Sequence of chain 1.A:
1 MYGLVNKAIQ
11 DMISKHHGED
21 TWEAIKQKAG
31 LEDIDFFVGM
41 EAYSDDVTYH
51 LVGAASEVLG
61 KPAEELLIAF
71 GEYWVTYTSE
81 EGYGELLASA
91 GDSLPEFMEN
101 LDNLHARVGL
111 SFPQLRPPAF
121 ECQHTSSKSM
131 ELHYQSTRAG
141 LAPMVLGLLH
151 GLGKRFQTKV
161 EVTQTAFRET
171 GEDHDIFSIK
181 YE

This small molecule binds to this protein.
Small molecule (SMILES): O=C(O)CCCCN(CCc1ccccc1OCc1ccc(-c2ccc(Oc3ccccc3)cc2)cc1)Cc1ccc(C(=O)O)cc1

Binding-site contacts:
Ligand atom CBJ contacts residue SER136 of chain 1.A at 3.2 Å.
Ligand atom CAK contacts residue PHE112 of chain 1.A at 3.2 Å (hydrophobic).
Ligand atom OBH contacts residue TRP74 of chain 1.A at 3.2 Å (h-bond).
Ligand atom CBN contacts residue SER111 of chain 1.A at 3.0 Å.
Ligand atom CAG contacts residue SER111 of chain 1.A at 3.3 Å.
Ligand atom OAB contacts residue ARG138 of chain 1.A at 2.8 Å (salt-bridge).
Ligand atom CAI contacts residue PHE97 of chain 1.A at 3.6 Å (hydrophobic).
Ligand atom CBF contacts residue TRP74 of chain 1.A at 3.4 Å (hydrophobic).
Ligand atom OAC contacts residue ARG138 of chain 1.A at 2.7 Å (salt-bridge).
Ligand atom CBP contacts residue ARG138 of chain 1.A at 3.5 Å.
Ligand atom OAA contacts residue PRO118 of chain 1.A at 3.6 Å.
Ligand atom OAC contacts residue SER136 of chain 1.A at 3.1 Å (h-bond).
Ligand atom CAX contacts residue TYR83 of chain 1.A at 3.4 Å (hydrophobic).
Ligand atom CAO contacts residue TRP74 of chain 1.A at 3.3 Å (hydrophobic).
Ligand atom OAD contacts residue MET1 of chain 1.A at 3.2 Å.
Ligand atom CAF contacts residue MET40 of chain 1.A at 3.5 Å (hydrophobic).
Ligand atom CAF contacts residue TYR83 of chain 1.A at 3.5 Å (hydrophobic).
Ligand atom CAT contacts residue ARG138 of chain 1.A at 3.4 Å.
Ligand atom OAD contacts residue TYR2 of chain 1.A at 2.9 Å (h-bond).
Ligand atom CAS contacts residue VAL108 of chain 1.A at 3.5 Å (hydrophobic).
Ligand atom OAA contacts residue SER136 of chain 1.A at 2.6 Å (h-bond).
Ligand atom CBL contacts residue TRP74 of chain 1.A at 3.4 Å (hydrophobic).
Ligand atom CAK contacts residue TYR2 of chain 1.A at 3.5 Å (hydrophobic).
Ligand atom CBC contacts residue HIS105 of chain 1.A at 3.3 Å.
Ligand atom CAG contacts residue PHE112 of chain 1.A at 3.2 Å (hydrophobic).
Ligand atom CAW contacts residue TRP74 of chain 1.A at 3.4 Å (hydrophobic).
Ligand atom CAK contacts residue SER111 of chain 1.A at 3.3 Å.
Ligand atom CAE contacts residue MET40 of chain 1.A at 3.2 Å (hydrophobic).
Ligand atom CAG contacts residue MET40 of chain 1.A at 3.5 Å (hydrophobic).
Ligand atom CAF contacts residue SER111 of chain 1.A at 3.1 Å.
Ligand atom CAE contacts residue SER111 of chain 1.A at 3.4 Å.
Ligand atom CAH contacts residue LEU148 of chain 1.A at 3.6 Å (hydrophobic).
Ligand atom CAR contacts residue TYR83 of chain 1.A at 3.3 Å (hydrophobic).
Ligand atom OAA contacts residue TYR134 of chain 1.A at 2.7 Å (h-bond).
Ligand atom CAJ contacts residue TYR83 of chain 1.A at 3.1 Å (hydrophobic).
Ligand atom CAJ contacts residue SER111 of chain 1.A at 2.9 Å.
Ligand atom CAY contacts residue VAL108 of chain 1.A at 3.5 Å (hydrophobic).
Ligand atom OAB contacts residue ARG116 of chain 1.A at 2.8 Å (salt-bridge).
Ligand atom CBK contacts residue ARG138 of chain 1.A at 3.3 Å.
Ligand atom CAP contacts residue LEU148 of chain 1.A at 3.4 Å (hydrophobic).